Binding-site contacts:
Ligand atom O1 contacts residue CYS367 of chain 1.A at 3.5 Å.
Ligand atom C11 contacts residue ILE357 of chain 1.A at 4.0 Å (hydrophobic).
Ligand atom C4 contacts residue OLA1 of chain 1.I at 4.3 Å.
Ligand atom C2 contacts residue SER368 of chain 1.A at 3.1 Å.
Ligand atom C27 contacts residue PRO353 of chain 1.A at 4.0 Å (hydrophobic).
Ligand atom C12 contacts residue ILE357 of chain 1.A at 3.9 Å (hydrophobic).
Ligand atom C18 contacts residue OLA1 of chain 1.I at 3.8 Å.
Ligand atom C1 contacts residue PHE360 of chain 1.A at 3.9 Å (hydrophobic).
Ligand atom C25 contacts residue LEU349 of chain 1.A at 4.4 Å (hydrophobic).
Ligand atom C12 contacts residue ILE356 of chain 1.A at 4.3 Å (hydrophobic).
Ligand atom C9 contacts residue PHE360 of chain 1.A at 4.2 Å (hydrophobic).
Ligand atom C26 contacts residue LEU349 of chain 1.A at 4.4 Å (hydrophobic).
Ligand atom C17 contacts residue ILE356 of chain 1.A at 4.5 Å (hydrophobic).
Ligand atom C27 contacts residue LEU349 of chain 1.A at 3.8 Å (hydrophobic).
Ligand atom C23 contacts residue ILE356 of chain 1.A at 4.2 Å (hydrophobic).
Ligand atom C1 contacts residue ALA370 of chain 1.A at 4.5 Å (hydrophobic).
Ligand atom C18 contacts residue LEU374 of chain 1.A at 4.1 Å (hydrophobic).
Ligand atom C21 contacts residue PRO353 of chain 1.A at 3.6 Å (hydrophobic).
Ligand atom C12 contacts residue PHE360 of chain 1.A at 4.3 Å (hydrophobic).
Ligand atom C3 contacts residue SER368 of chain 1.A at 3.5 Å.
Ligand atom C26 contacts residue PRO353 of chain 1.A at 4.2 Å (hydrophobic).
Ligand atom C2 contacts residue ALA370 of chain 1.A at 4.2 Å (hydrophobic).
Ligand atom C23 contacts residue PRO353 of chain 1.A at 4.3 Å (hydrophobic).
Ligand atom C19 contacts residue LEU374 of chain 1.A at 3.9 Å (hydrophobic).
Ligand atom C19 contacts residue OLA1 of chain 1.I at 3.9 Å.
Ligand atom C3 contacts residue CYS367 of chain 1.A at 4.0 Å (hydrophobic).
Ligand atom C11 contacts residue LEU374 of chain 1.A at 4.3 Å (hydrophobic).
Ligand atom C11 contacts residue PHE360 of chain 1.A at 4.2 Å (hydrophobic).
Ligand atom C21 contacts residue ILE356 of chain 1.A at 4.1 Å (hydrophobic).
Ligand atom O1 contacts residue SER368 of chain 1.A at 2.8 Å (h-bond).
Ligand atom O1 contacts residue OLA1 of chain 1.I at 4.2 Å.
Ligand atom C26 contacts residue ILE356 of chain 1.A at 4.3 Å (hydrophobic).
Ligand atom C26 contacts residue LEU352 of chain 1.A at 3.8 Å (hydrophobic).
Ligand atom C19 contacts residue ALA370 of chain 1.A at 4.3 Å (hydrophobic).

A small-molecule ligand and the protein it binds are described below.
Small molecule (SMILES): CC(C)CCC[C@@H](C)[C@H]1CC[C@H]2[C@@H]3CC=C4C[C@@H](O)CC[C@]4(C)[C@H]3CC[C@]12C

Sequence of chain 1.A:
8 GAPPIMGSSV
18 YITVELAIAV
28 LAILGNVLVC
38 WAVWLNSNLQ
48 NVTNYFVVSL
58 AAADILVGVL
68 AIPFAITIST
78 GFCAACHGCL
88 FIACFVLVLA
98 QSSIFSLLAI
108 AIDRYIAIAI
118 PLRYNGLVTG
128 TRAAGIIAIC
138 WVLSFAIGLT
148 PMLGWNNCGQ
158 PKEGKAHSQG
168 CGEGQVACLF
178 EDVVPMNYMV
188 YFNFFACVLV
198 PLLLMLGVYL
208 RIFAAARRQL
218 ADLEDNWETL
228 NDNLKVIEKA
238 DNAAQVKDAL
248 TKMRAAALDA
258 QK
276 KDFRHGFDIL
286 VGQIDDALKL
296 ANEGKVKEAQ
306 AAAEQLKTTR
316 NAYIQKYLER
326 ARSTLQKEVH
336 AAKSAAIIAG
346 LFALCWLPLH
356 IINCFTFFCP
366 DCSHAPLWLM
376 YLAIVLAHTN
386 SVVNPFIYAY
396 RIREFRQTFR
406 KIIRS